The small molecule below binds the protein below.
Small molecule (SMILES): CC[C@@H](C)S(=O)(=O)[O-]

Binding-site contacts:
Ligand atom C3 contacts residue MET95 of chain 1.A at 4.0 Å (hydrophobic).
Ligand atom O2 contacts residue TRP28 of chain 1.A at 3.7 Å.
Ligand atom C3 contacts residue SER94 of chain 1.A at 3.2 Å.
Ligand atom C4 contacts residue PHE198 of chain 1.A at 3.6 Å (hydrophobic).
Ligand atom C4 contacts residue ILE224 of chain 1.A at 3.8 Å (hydrophobic).
Ligand atom C2 contacts residue PHE158 of chain 1.A at 4.3 Å (hydrophobic).
Ligand atom C4 contacts residue PHE125 of chain 1.A at 4.1 Å (hydrophobic).
Ligand atom C1 contacts residue HIS251 of chain 1.A at 4.2 Å.
Ligand atom C1 contacts residue SER94 of chain 1.A at 2.6 Å.
Ligand atom C2 contacts residue SER94 of chain 1.A at 3.9 Å.
Ligand atom C4 contacts residue PHE158 of chain 1.A at 4.4 Å (hydrophobic).
Ligand atom O3 contacts residue GLY27 of chain 1.A at 3.8 Å.
Ligand atom C1 contacts residue VAL225 of chain 1.A at 4.0 Å (hydrophobic).
Ligand atom C1 contacts residue ILE224 of chain 1.A at 4.2 Å (hydrophobic).
Ligand atom C1 contacts residue MET95 of chain 1.A at 4.5 Å (hydrophobic).
Ligand atom O2 contacts residue HIS251 of chain 1.A at 3.4 Å (h-bond).
Ligand atom O2 contacts residue PHE162 of chain 1.A at 4.0 Å.
Ligand atom S1 contacts residue SER94 of chain 1.A at 1.5 Å (h-bond).
Ligand atom C4 contacts residue PHE143 of chain 1.A at 4.2 Å (hydrophobic).
Ligand atom S1 contacts residue HIS251 of chain 1.A at 3.5 Å (h-bond).
Ligand atom C3 contacts residue PHE198 of chain 1.A at 3.7 Å (hydrophobic).
Ligand atom S1 contacts residue MET95 of chain 1.A at 3.6 Å.
Ligand atom S1 contacts residue TRP28 of chain 1.A at 3.8 Å.
Ligand atom C2 contacts residue TRP28 of chain 1.A at 3.7 Å (hydrophobic).
Ligand atom O2 contacts residue SER94 of chain 1.A at 2.6 Å (h-bond).
Ligand atom C2 contacts residue ILE224 of chain 1.A at 3.8 Å (hydrophobic).
Ligand atom C3 contacts residue VAL121 of chain 1.A at 3.7 Å (hydrophobic).
Ligand atom C4 contacts residue TRP28 of chain 1.A at 3.9 Å (hydrophobic).
Ligand atom C3 contacts residue PHE125 of chain 1.A at 4.0 Å (hydrophobic).
Ligand atom C2 contacts residue PHE198 of chain 1.A at 4.3 Å (hydrophobic).
Ligand atom O3 contacts residue TRP28 of chain 1.A at 2.8 Å (h-bond).
Ligand atom O3 contacts residue MET95 of chain 1.A at 3.0 Å (h-bond).
Ligand atom C3 contacts residue VAL225 of chain 1.A at 4.5 Å (hydrophobic).
Ligand atom O3 contacts residue SER94 of chain 1.A at 2.2 Å (h-bond).

Sequence of chain 1.A:
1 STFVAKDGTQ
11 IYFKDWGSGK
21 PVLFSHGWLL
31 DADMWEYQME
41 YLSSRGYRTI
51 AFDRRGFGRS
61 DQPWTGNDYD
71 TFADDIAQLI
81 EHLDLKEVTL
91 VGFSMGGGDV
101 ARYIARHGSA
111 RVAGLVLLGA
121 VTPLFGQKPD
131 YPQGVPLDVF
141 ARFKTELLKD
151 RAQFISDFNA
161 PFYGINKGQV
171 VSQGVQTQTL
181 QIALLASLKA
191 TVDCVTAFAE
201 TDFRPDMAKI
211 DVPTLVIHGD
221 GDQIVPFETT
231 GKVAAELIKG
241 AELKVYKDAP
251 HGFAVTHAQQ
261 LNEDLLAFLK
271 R